Binding-site contacts:
Ligand atom C19 contacts residue GLY141 of chain 1.A at 3.4 Å.
Ligand atom O1 contacts residue SER206 of chain 1.A at 3.1 Å (h-bond).
Ligand atom C16 contacts residue ARG186 of chain 1.A at 3.5 Å.
Ligand atom N6 contacts residue ARG186 of chain 1.A at 3.1 Å (salt-bridge).
Ligand atom N3 contacts residue GLY141 of chain 1.A at 3.6 Å.
Ligand atom C17 contacts residue GLY46 of chain 1.A at 3.4 Å.
Ligand atom C19 contacts residue GLU139 of chain 1.A at 3.5 Å.
Ligand atom C16 contacts residue ASN187 of chain 1.A at 3.6 Å.
Ligand atom C14 contacts residue GLU139 of chain 1.A at 3.4 Å.
Ligand atom N5 contacts residue LEU189 of chain 1.A at 3.5 Å.
Ligand atom C7 contacts residue VAL51 of chain 1.A at 3.6 Å (hydrophobic).
Ligand atom N3 contacts residue VAL138 of chain 1.A at 2.9 Å (h-bond).
Ligand atom C6 contacts residue GLU136 of chain 1.A at 3.5 Å.
Ligand atom C13 contacts residue GLY141 of chain 1.A at 3.5 Å.
Ligand atom C14 contacts residue TYR137 of chain 1.A at 3.5 Å (hydrophobic).
Ligand atom C18 contacts residue GLN45 of chain 1.A at 3.2 Å.
Ligand atom N6 contacts residue GLN45 of chain 1.A at 3.6 Å.
Ligand atom N7 contacts residue GLN45 of chain 1.A at 3.3 Å (h-bond).
Ligand atom C2 contacts residue VAL138 of chain 1.A at 3.5 Å (hydrophobic).
Ligand atom C15 contacts residue ARG186 of chain 1.A at 3.7 Å.
Ligand atom C8 contacts residue VAL51 of chain 1.A at 3.6 Å (hydrophobic).
Ligand atom O2 contacts residue LYS90 of chain 1.A at 3.5 Å (salt-bridge).
Ligand atom O3 contacts residue LEU43 of chain 1.A at 3.7 Å.
Ligand atom C6 contacts residue THR135 of chain 1.A at 3.4 Å.
Ligand atom N5 contacts residue GLU136 of chain 1.A at 3.0 Å (salt-bridge).
Ligand atom O1 contacts residue LYS90 of chain 1.A at 2.9 Å (salt-bridge).
Ligand atom N7 contacts residue ARG186 of chain 1.A at 3.5 Å.
Ligand atom N2 contacts residue VAL138 of chain 1.A at 2.9 Å (h-bond).
Ligand atom C9 contacts residue LEU43 of chain 1.A at 3.6 Å (hydrophobic).
Ligand atom N1 contacts residue VAL138 of chain 1.A at 3.4 Å (h-bond).
Ligand atom N1 contacts residue VAL88 of chain 1.A at 3.5 Å.
Ligand atom C1 contacts residue LEU189 of chain 1.A at 3.6 Å (hydrophobic).
Ligand atom N2 contacts residue VAL88 of chain 1.A at 3.6 Å.
Ligand atom N1 contacts residue GLU136 of chain 1.A at 3.5 Å (salt-bridge).
Ligand atom C5 contacts residue LEU189 of chain 1.A at 3.4 Å (hydrophobic).
Ligand atom C4 contacts residue LEU189 of chain 1.A at 3.5 Å (hydrophobic).
Ligand atom C19 contacts residue HIS140 of chain 1.A at 3.2 Å.
Ligand atom O1 contacts residue LEU189 of chain 1.A at 3.7 Å.
Ligand atom C18 contacts residue ARG186 of chain 1.A at 3.7 Å.
Ligand atom C20 contacts residue TYR137 of chain 1.A at 3.5 Å (hydrophobic).

Sequence of chain 1.A:
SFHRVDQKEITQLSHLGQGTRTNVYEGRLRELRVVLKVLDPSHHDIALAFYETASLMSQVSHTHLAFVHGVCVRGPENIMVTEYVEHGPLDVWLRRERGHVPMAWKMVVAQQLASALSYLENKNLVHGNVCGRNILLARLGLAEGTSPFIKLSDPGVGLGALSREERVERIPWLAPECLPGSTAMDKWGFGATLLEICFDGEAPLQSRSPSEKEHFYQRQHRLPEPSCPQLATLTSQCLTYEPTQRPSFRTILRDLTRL

A protein and the small-molecule ligand that binds it are described below.
Small molecule (SMILES): CNC(=O)c1nnc(NC(=O)C2CC2)cc1Nc1cccc(-c2ncn(C)n2)c1OC